Binding-site contacts:
Ligand atom F2 contacts residue PHE147 of chain 59.A at 3.8 Å.
Ligand atom N1A contacts residue LEU220 of chain 59.A at 3.3 Å.
Ligand atom F2 contacts residue ALA169 of chain 59.A at 3.6 Å.
Ligand atom C4 contacts residue ILE217 of chain 59.A at 4.0 Å (hydrophobic).
Ligand atom F2 contacts residue ALA145 of chain 59.A at 2.8 Å.
Ligand atom N2 contacts residue PHE115 of chain 59.A at 3.7 Å.
Ligand atom C1C contacts residue TYR193 of chain 59.A at 3.9 Å (hydrophobic).
Ligand atom O1B contacts residue ILE119 of chain 59.A at 3.9 Å.
Ligand atom N3A contacts residue PHE147 of chain 59.A at 3.9 Å.
Ligand atom C4 contacts residue TYR193 of chain 59.A at 3.9 Å (hydrophobic).
Ligand atom F3 contacts residue PHE147 of chain 59.A at 3.5 Å.
Ligand atom O1A contacts residue LEU220 of chain 59.A at 3.4 Å.
Ligand atom CM6 contacts residue ILE95 of chain 59.A at 3.9 Å (hydrophobic).
Ligand atom CM6 contacts residue ILE119 of chain 59.A at 4.0 Å (hydrophobic).
Ligand atom F3 contacts residue VAL24 of chain 59.C at 3.3 Å.
Ligand atom N2 contacts residue THR97 of chain 59.A at 3.8 Å.
Ligand atom C5 contacts residue TYR193 of chain 59.A at 4.0 Å (hydrophobic).
Ligand atom C3B contacts residue ILE184 of chain 59.A at 3.5 Å (hydrophobic).
Ligand atom C2B contacts residue ILE184 of chain 59.A at 3.8 Å (hydrophobic).
Ligand atom F2 contacts residue VAL171 of chain 59.A at 3.9 Å.
Ligand atom CM6 contacts residue TRP93 of chain 59.A at 3.7 Å (hydrophobic).
Ligand atom F1 contacts residue MET182 of chain 59.A at 3.2 Å.
Ligand atom C5B contacts residue ILE119 of chain 59.A at 3.9 Å (hydrophobic).
Ligand atom O1A contacts residue ILE121 of chain 59.A at 3.8 Å.
Ligand atom CM2 contacts residue ILE95 of chain 59.A at 4.0 Å (hydrophobic).
Ligand atom O1 contacts residue PHE115 of chain 59.A at 3.4 Å.
Ligand atom CM2 contacts residue ILE184 of chain 59.A at 3.8 Å (hydrophobic).
Ligand atom CM2 contacts residue PHE147 of chain 59.A at 3.8 Å (hydrophobic).
Ligand atom C3A contacts residue LEU220 of chain 59.A at 4.0 Å (hydrophobic).
Ligand atom C6B contacts residue ILE119 of chain 59.A at 3.8 Å (hydrophobic).
Ligand atom C6B contacts residue ILE95 of chain 59.A at 4.0 Å (hydrophobic).
Ligand atom CM2 contacts residue ILE217 of chain 59.A at 3.4 Å (hydrophobic).
Ligand atom O1 contacts residue THR97 of chain 59.A at 3.8 Å.
Ligand atom C2A contacts residue LEU220 of chain 59.A at 3.8 Å (hydrophobic).
Ligand atom C1B contacts residue ILE95 of chain 59.A at 3.6 Å (hydrophobic).
Ligand atom N3A contacts residue ILE184 of chain 59.A at 3.9 Å.
Ligand atom C2B contacts residue ILE95 of chain 59.A at 3.8 Å (hydrophobic).
Ligand atom F3 contacts residue ALA169 of chain 59.A at 3.7 Å.
Ligand atom F1 contacts residue VAL171 of chain 59.A at 3.8 Å.
Ligand atom N1A contacts residue ILE119 of chain 59.A at 3.8 Å.

A protein and the small-molecule ligand that binds it are described below.
Small molecule (SMILES): Cc1cc(CCCOc2c(C)cc(-c3noc(C(F)(F)F)n3)cc2C)on1

Sequence of chain 59.C:
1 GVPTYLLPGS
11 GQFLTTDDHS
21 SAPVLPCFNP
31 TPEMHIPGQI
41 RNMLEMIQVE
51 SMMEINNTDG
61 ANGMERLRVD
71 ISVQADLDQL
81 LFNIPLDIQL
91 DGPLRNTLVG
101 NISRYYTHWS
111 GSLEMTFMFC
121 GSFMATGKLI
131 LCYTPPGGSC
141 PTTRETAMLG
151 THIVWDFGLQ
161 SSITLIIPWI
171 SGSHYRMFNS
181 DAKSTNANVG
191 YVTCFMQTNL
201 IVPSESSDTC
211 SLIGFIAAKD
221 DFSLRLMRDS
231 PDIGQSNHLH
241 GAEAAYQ

Sequence of chain 60.C:
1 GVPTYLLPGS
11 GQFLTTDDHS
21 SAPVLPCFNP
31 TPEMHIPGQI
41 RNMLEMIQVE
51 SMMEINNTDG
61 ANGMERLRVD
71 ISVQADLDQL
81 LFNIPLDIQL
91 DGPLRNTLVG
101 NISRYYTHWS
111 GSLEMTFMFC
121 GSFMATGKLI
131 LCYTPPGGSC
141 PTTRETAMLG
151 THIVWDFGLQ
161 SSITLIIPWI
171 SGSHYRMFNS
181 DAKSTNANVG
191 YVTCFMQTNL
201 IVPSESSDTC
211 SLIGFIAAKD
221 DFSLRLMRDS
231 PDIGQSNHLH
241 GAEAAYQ

Sequence of chain 59.A:
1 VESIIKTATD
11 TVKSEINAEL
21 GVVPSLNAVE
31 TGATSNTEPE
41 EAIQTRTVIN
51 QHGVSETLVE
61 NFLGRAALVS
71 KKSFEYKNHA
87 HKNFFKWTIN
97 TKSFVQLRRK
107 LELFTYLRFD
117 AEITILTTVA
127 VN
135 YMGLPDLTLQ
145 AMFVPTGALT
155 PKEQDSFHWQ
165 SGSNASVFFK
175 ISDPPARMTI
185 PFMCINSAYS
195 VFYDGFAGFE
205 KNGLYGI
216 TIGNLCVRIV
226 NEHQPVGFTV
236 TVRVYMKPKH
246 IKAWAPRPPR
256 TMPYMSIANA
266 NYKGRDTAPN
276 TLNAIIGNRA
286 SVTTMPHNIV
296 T